Binding-site contacts:
Ligand atom O5 contacts residue ASN311 of chain 1.B at 2.2 Å (h-bond).
Ligand atom C5 contacts residue ASN311 of chain 1.B at 2.9 Å.
Ligand atom C2 contacts residue ASN311 of chain 1.B at 2.5 Å.
Ligand atom C1 contacts residue ASN311 of chain 1.B at 1.4 Å.
Ligand atom C6 contacts residue ASN311 of chain 1.B at 4.1 Å.
Ligand atom N2 contacts residue ASN311 of chain 1.B at 2.6 Å (h-bond).
Ligand atom C7 contacts residue ASN311 of chain 1.B at 3.7 Å.
Ligand atom C3 contacts residue ASN311 of chain 1.B at 3.5 Å.
Ligand atom C4 contacts residue ASN311 of chain 1.B at 3.8 Å.
Ligand atom C8 contacts residue ASN311 of chain 1.B at 3.9 Å.

Sequence of chain 1.B:
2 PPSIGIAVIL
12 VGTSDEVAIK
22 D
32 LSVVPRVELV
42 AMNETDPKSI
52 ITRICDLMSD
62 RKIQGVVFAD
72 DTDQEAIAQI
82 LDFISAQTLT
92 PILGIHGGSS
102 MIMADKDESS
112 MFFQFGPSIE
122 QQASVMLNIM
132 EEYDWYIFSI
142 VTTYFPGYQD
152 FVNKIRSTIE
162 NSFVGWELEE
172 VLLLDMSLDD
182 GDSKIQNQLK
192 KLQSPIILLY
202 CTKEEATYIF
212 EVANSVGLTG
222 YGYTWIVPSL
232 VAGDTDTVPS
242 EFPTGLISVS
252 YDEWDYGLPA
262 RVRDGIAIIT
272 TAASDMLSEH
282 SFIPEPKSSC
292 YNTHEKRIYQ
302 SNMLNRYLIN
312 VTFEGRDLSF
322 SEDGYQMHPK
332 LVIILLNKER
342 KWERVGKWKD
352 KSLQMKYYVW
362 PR

The small molecule below binds the protein below.
Small molecule (SMILES): CC(=O)N[C@@H]1[C@@H](O)[C@H](O)[C@@H](CO)O[C@H]1O